A protein and the small-molecule ligand that binds it are described below.
Small molecule (SMILES): O=c1ccn([C@@H]2O[C@H](CO[P](=O)(O)O[C@H]3[C@@H](O)[C@H](n4ccc(=O)[nH]c4=O)O[C@@H]3CO[P](=O)(O)O[C@H]3[C@@H](O)[C@H](n4ccc(=O)[nH]c4=O)O[C@@H]3CO[P](=O)(O)O[C@H]3[C@@H](O)[C@H](n4ccc(=O)[nH]c4=O)O[C@@H]3CO[P](=O)(O)O[C@H]3[C@@H](O)[C@H](n4ccc(=O)[nH]c4=O)O[C@@H]3CO[P](=O)(O)O[C@H]3[C@@H](O)[C@H](n4ccc(=O)[nH]c4=O)O[C@@H]3COP(=O)=O)[C@@H](O)[C@H]2O)c(=O)[nH]1

Binding-site contacts:
Ligand atom C6 contacts residue VAL316 of chain 1.A at 3.8 Å (hydrophobic).
Ligand atom O4' contacts residue GLY315 of chain 1.A at 3.7 Å.
Ligand atom C1' contacts residue THR312 of chain 1.A at 3.4 Å.
Ligand atom OP2 contacts residue LYS142 of chain 1.A at 3.4 Å (salt-bridge).
Ligand atom C2' contacts residue GLN220 of chain 1.A at 3.5 Å.
Ligand atom O2' contacts residue THR312 of chain 1.A at 2.7 Å (h-bond).
Ligand atom O3' contacts residue GLU291 of chain 1.A at 3.8 Å.
Ligand atom C2 contacts residue ASN317 of chain 1.A at 3.8 Å.
Ligand atom O2 contacts residue THR312 of chain 1.A at 2.9 Å (h-bond).
Ligand atom C4' contacts residue GLY315 of chain 1.A at 3.6 Å.
Ligand atom C5' contacts residue GLY315 of chain 1.A at 3.8 Å.
Ligand atom O2' contacts residue ARG280 of chain 1.A at 3.6 Å.
Ligand atom C1' contacts residue VAL144 of chain 1.A at 3.7 Å (hydrophobic).
Ligand atom OP1 contacts residue GLY225 of chain 1.A at 3.8 Å.
Ligand atom O4 contacts residue LEU227 of chain 1.A at 3.6 Å.
Ligand atom O2' contacts residue ASN317 of chain 1.A at 3.3 Å (h-bond).
Ligand atom O2 contacts residue LEU313 of chain 1.A at 3.6 Å.
Ligand atom C5' contacts residue ARG280 of chain 1.A at 3.8 Å.
Ligand atom O2 contacts residue ASN317 of chain 1.A at 3.8 Å.
Ligand atom OP1 contacts residue SER224 of chain 1.A at 3.4 Å (h-bond).
Ligand atom OP1 contacts residue LEU227 of chain 1.A at 3.3 Å.
Ligand atom O2' contacts residue VAL145 of chain 1.A at 3.6 Å.
Ligand atom OP1 contacts residue LYS142 of chain 1.A at 3.3 Å (salt-bridge).
Ligand atom O3' contacts residue GLY225 of chain 1.A at 3.5 Å.
Ligand atom OP1 contacts residue HIS292 of chain 1.A at 3.5 Å (h-bond).
Ligand atom N3 contacts residue LEU313 of chain 1.A at 3.6 Å.
Ligand atom C2 contacts residue LEU313 of chain 1.A at 3.6 Å (hydrophobic).
Ligand atom O4' contacts residue VAL316 of chain 1.A at 3.4 Å.
Ligand atom N1 contacts residue ASN317 of chain 1.A at 3.8 Å.
Ligand atom C5 contacts residue LYS153 of chain 1.A at 3.8 Å.
Ligand atom O3' contacts residue VAL145 of chain 1.A at 3.6 Å.
Ligand atom C4 contacts residue ASN317 of chain 1.A at 3.6 Å.
Ligand atom O2 contacts residue VAL145 of chain 1.A at 2.9 Å (h-bond).
Ligand atom OP1 contacts residue GLU291 of chain 1.A at 3.4 Å.
Ligand atom C5 contacts residue ASN317 of chain 1.A at 3.3 Å.
Ligand atom C6 contacts residue ASN317 of chain 1.A at 3.4 Å.
Ligand atom C1' contacts residue VAL316 of chain 1.A at 3.8 Å (hydrophobic).
Ligand atom C2' contacts residue THR312 of chain 1.A at 3.5 Å.
Ligand atom O2' contacts residue VAL144 of chain 1.A at 3.4 Å (h-bond).
Ligand atom OP2 contacts residue HIS292 of chain 1.A at 3.1 Å.

Sequence of chain 1.A:
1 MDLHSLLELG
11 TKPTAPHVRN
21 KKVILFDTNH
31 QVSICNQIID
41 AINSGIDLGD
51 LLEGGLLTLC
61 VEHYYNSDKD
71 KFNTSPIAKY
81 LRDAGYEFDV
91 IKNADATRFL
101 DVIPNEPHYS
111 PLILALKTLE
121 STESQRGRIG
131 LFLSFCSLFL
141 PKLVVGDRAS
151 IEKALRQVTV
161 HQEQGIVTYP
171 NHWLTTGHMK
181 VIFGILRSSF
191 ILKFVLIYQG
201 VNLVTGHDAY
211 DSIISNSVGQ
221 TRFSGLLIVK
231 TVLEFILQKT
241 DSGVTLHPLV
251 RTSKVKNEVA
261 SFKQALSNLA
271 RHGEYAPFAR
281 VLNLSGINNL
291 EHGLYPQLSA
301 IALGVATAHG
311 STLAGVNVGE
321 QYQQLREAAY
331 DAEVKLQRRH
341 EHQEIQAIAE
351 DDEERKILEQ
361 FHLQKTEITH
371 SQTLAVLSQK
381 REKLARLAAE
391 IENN